Sequence of chain 1.C:
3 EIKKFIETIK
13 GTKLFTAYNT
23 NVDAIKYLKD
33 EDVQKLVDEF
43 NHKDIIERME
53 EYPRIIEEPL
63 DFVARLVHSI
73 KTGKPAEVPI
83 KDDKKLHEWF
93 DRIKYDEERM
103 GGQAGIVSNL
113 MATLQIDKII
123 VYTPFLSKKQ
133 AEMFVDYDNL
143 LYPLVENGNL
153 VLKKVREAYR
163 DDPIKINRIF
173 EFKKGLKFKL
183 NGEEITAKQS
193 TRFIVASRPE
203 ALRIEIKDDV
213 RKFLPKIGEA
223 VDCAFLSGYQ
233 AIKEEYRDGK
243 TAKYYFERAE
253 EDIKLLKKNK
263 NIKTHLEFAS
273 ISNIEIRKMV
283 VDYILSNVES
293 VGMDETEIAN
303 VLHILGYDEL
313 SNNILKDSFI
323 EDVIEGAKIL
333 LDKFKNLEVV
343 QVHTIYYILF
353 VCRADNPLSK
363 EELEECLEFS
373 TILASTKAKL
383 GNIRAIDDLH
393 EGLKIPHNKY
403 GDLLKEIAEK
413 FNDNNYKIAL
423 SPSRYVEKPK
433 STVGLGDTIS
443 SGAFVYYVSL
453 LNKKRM

Binding-site contacts:
Ligand atom C5 contacts residue LEU437 of chain 1.C at 4.0 Å (hydrophobic).
Ligand atom N6 contacts residue VAL428 of chain 1.C at 2.8 Å (h-bond).
Ligand atom O2' contacts residue ALA376 of chain 1.C at 3.5 Å.
Ligand atom C3' contacts residue THR346 of chain 1.C at 3.1 Å.
Ligand atom C2' contacts residue THR346 of chain 1.C at 4.1 Å.
Ligand atom C2' contacts residue SER425 of chain 1.C at 3.7 Å.
Ligand atom C2 contacts residue VAL428 of chain 1.C at 3.3 Å (hydrophobic).
Ligand atom C2 contacts residue ALA380 of chain 1.C at 3.6 Å (hydrophobic).
Ligand atom C7 contacts residue LEU437 of chain 1.C at 3.6 Å (hydrophobic).
Ligand atom C2 contacts residue TYR427 of chain 1.C at 3.5 Å (hydrophobic).
Ligand atom O3' contacts residue HIS345 of chain 1.C at 3.9 Å.
Ligand atom C1' contacts residue ALA376 of chain 1.C at 3.8 Å (hydrophobic).
Ligand atom C5' contacts residue HIS345 of chain 1.C at 3.7 Å.
Ligand atom C2 contacts residue ARG426 of chain 1.C at 3.2 Å.
Ligand atom C5' contacts residue GLY438 of chain 1.C at 3.8 Å.
Ligand atom O3' contacts residue TYR349 of chain 1.C at 3.6 Å (h-bond).
Ligand atom C6 contacts residue ALA380 of chain 1.C at 4.0 Å (hydrophobic).
Ligand atom N3 contacts residue ALA380 of chain 1.C at 3.8 Å.
Ligand atom C6 contacts residue TYR427 of chain 1.C at 3.5 Å (hydrophobic).
Ligand atom C5 contacts residue TYR427 of chain 1.C at 3.9 Å (hydrophobic).
Ligand atom O2' contacts residue SER425 of chain 1.C at 3.6 Å.
Ligand atom N3 contacts residue ARG426 of chain 1.C at 3.8 Å.
Ligand atom C8 contacts residue LEU437 of chain 1.C at 3.5 Å (hydrophobic).
Ligand atom O3' contacts residue THR346 of chain 1.C at 2.6 Å (h-bond).
Ligand atom O4' contacts residue ALA376 of chain 1.C at 3.8 Å.
Ligand atom N6 contacts residue TYR427 of chain 1.C at 3.3 Å.
Ligand atom N1 contacts residue VAL428 of chain 1.C at 2.8 Å (h-bond).
Ligand atom IAE contacts residue THR434 of chain 1.C at 3.9 Å.
Ligand atom N6 contacts residue PRO431 of chain 1.C at 3.5 Å.
Ligand atom O2' contacts residue ILE441 of chain 1.C at 3.4 Å.
Ligand atom IAE contacts residue ILE347 of chain 1.C at 3.8 Å.
Ligand atom O3' contacts residue ILE441 of chain 1.C at 3.6 Å.
Ligand atom N1 contacts residue TYR427 of chain 1.C at 3.6 Å.
Ligand atom O4' contacts residue LEU437 of chain 1.C at 3.5 Å.
Ligand atom IAE contacts residue SER192 of chain 1.C at 3.4 Å.
Ligand atom C6 contacts residue VAL428 of chain 1.C at 3.8 Å (hydrophobic).
Ligand atom N1 contacts residue ALA380 of chain 1.C at 3.6 Å.
Ligand atom C4' contacts residue ILE441 of chain 1.C at 4.0 Å (hydrophobic).
Ligand atom C5' contacts residue LEU437 of chain 1.C at 3.9 Å (hydrophobic).
Ligand atom N9 contacts residue LEU437 of chain 1.C at 3.8 Å.

This small molecule binds to this protein.
Small molecule (SMILES): Nc1ncnc2c1c(I)cn2[C@@H]1O[C@H](CO)[C@@H](O)[C@H]1O